The small molecule below binds the protein below.
Small molecule (SMILES): CCSCC(=O)N(C)Cc1cnn(-c2ccccc2)c1

Binding-site contacts:
Ligand atom C10 contacts residue PHE228 of chain 2.A at 3.6 Å (hydrophobic).
Ligand atom C5 contacts residue PHE34 of chain 2.A at 4.0 Å (hydrophobic).
Ligand atom C3 contacts residue PRO36 of chain 2.A at 3.8 Å (hydrophobic).
Ligand atom C1 contacts residue LEU59 of chain 2.A at 3.7 Å (hydrophobic).
Ligand atom C8 contacts residue TRP225 of chain 2.A at 3.9 Å (hydrophobic).
Ligand atom N3 contacts residue PRO36 of chain 2.A at 3.6 Å.
Ligand atom N3 contacts residue PHE34 of chain 2.A at 4.1 Å.
Ligand atom C12 contacts residue CYS35 of chain 2.A at 3.1 Å (hydrophobic).
Ligand atom C1 contacts residue MET32 of chain 2.A at 3.5 Å (hydrophobic).
Ligand atom C5 contacts residue PHE228 of chain 2.A at 4.4 Å (hydrophobic).
Ligand atom N2 contacts residue PRO36 of chain 2.A at 3.5 Å.
Ligand atom C6 contacts residue VAL130 of chain 2.A at 4.3 Å (hydrophobic).
Ligand atom C13 contacts residue LEU59 of chain 2.A at 4.0 Å (hydrophobic).
Ligand atom C4 contacts residue PRO36 of chain 2.A at 3.7 Å (hydrophobic).
Ligand atom C9 contacts residue ARG186 of chain 2.A at 3.6 Å.
Ligand atom C8 contacts residue ARG186 of chain 2.A at 3.7 Å.
Ligand atom N1 contacts residue CYS35 of chain 2.A at 3.9 Å.
Ligand atom C11 contacts residue PHE228 of chain 2.A at 4.1 Å (hydrophobic).
Ligand atom O contacts residue CYS35 of chain 2.A at 3.9 Å.
Ligand atom C5 contacts residue PRO36 of chain 2.A at 4.2 Å (hydrophobic).
Ligand atom C1 contacts residue CYS35 of chain 2.A at 3.7 Å (hydrophobic).
Ligand atom C6 contacts residue ILE134 of chain 2.A at 3.7 Å (hydrophobic).
Ligand atom C13 contacts residue CYS35 of chain 2.A at 1.8 Å (hydrophobic).
Ligand atom C9 contacts residue TRP225 of chain 2.A at 3.5 Å (hydrophobic).
Ligand atom C10 contacts residue PHE34 of chain 2.A at 3.2 Å (hydrophobic).
Ligand atom N2 contacts residue VAL130 of chain 2.A at 4.2 Å.
Ligand atom C10 contacts residue ARG186 of chain 2.A at 3.4 Å.
Ligand atom C13 contacts residue VAL75 of chain 2.A at 4.2 Å (hydrophobic).
Ligand atom C7 contacts residue ILE134 of chain 2.A at 3.5 Å (hydrophobic).
Ligand atom C11 contacts residue PHE34 of chain 2.A at 3.9 Å (hydrophobic).
Ligand atom N3 contacts residue ARG186 of chain 2.A at 4.3 Å.
Ligand atom C6 contacts residue ARG186 of chain 2.A at 3.6 Å.
Ligand atom C11 contacts residue PRO36 of chain 2.A at 3.7 Å (hydrophobic).
Ligand atom C12 contacts residue PHE37 of chain 2.A at 4.3 Å (hydrophobic).
Ligand atom O contacts residue PHE37 of chain 2.A at 3.6 Å.
Ligand atom C7 contacts residue MET190 of chain 2.A at 4.1 Å (hydrophobic).
Ligand atom C7 contacts residue ARG186 of chain 2.A at 3.6 Å.
Ligand atom C9 contacts residue PHE34 of chain 2.A at 4.0 Å (hydrophobic).
Ligand atom C9 contacts residue PHE228 of chain 2.A at 3.8 Å (hydrophobic).
Ligand atom C5 contacts residue ARG186 of chain 2.A at 3.6 Å.

Sequence of chain 2.A:
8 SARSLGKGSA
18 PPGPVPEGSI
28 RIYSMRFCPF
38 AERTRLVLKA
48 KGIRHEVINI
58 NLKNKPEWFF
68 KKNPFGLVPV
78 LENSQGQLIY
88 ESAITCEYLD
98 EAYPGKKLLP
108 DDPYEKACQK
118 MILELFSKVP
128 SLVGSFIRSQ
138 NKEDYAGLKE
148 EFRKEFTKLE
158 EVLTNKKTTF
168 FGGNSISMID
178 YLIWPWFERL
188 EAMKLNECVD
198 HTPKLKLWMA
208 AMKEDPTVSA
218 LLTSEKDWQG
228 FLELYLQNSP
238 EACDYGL